Sequence of chain 1.A:
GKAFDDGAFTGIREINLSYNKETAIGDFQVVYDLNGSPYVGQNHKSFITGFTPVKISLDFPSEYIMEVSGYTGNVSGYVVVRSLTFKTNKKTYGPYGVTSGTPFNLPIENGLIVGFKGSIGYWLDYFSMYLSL

A small-molecule ligand and the protein it binds are described below.
Small molecule (SMILES): O=[N+]([O-])c1ccccc1

Binding-site contacts:
Ligand atom C1 contacts residue TYR78 of chain 1.A at 4.4 Å (hydrophobic).
Ligand atom C5 contacts residue SER76 of chain 1.A at 3.8 Å.
Ligand atom C3 contacts residue GLA1 of chain 1.J at 1.4 Å.
Ligand atom C4 contacts residue GLA1 of chain 1.J at 2.5 Å.
Ligand atom N1 contacts residue TYR122 of chain 1.A at 3.9 Å.
Ligand atom C2 contacts residue TYR78 of chain 1.A at 3.9 Å (hydrophobic).
Ligand atom C4 contacts residue TYR78 of chain 1.A at 3.4 Å (hydrophobic).
Ligand atom C6 contacts residue TYR78 of chain 1.A at 4.5 Å (hydrophobic).
Ligand atom C1 contacts residue TYR122 of chain 1.A at 3.9 Å (hydrophobic).
Ligand atom C1 contacts residue GLA1 of chain 1.J at 3.7 Å.
Ligand atom C6 contacts residue SER76 of chain 1.A at 4.1 Å.
Ligand atom C4 contacts residue TRP123 of chain 1.A at 3.9 Å (hydrophobic).
Ligand atom O2 contacts residue SER76 of chain 1.A at 3.9 Å.
Ligand atom C2 contacts residue TYR122 of chain 1.A at 4.0 Å (hydrophobic).
Ligand atom C5 contacts residue GLA1 of chain 1.J at 3.8 Å.
Ligand atom C6 contacts residue GLA1 of chain 1.J at 4.2 Å.
Ligand atom O1 contacts residue TYR122 of chain 1.A at 3.6 Å.
Ligand atom C2 contacts residue GLA1 of chain 1.J at 2.4 Å.
Ligand atom C5 contacts residue TYR122 of chain 1.A at 3.3 Å (hydrophobic).
Ligand atom C4 contacts residue TYR122 of chain 1.A at 3.6 Å (hydrophobic).
Ligand atom C6 contacts residue TYR122 of chain 1.A at 3.5 Å (hydrophobic).
Ligand atom C3 contacts residue TYR122 of chain 1.A at 4.0 Å (hydrophobic).
Ligand atom C5 contacts residue TYR78 of chain 1.A at 4.0 Å (hydrophobic).
Ligand atom O1 contacts residue SER76 of chain 1.A at 3.3 Å (h-bond).
Ligand atom O1 contacts residue TRP123 of chain 1.A at 4.2 Å.
Ligand atom C5 contacts residue TRP123 of chain 1.A at 3.7 Å (hydrophobic).
Ligand atom N1 contacts residue SER76 of chain 1.A at 3.7 Å.
Ligand atom C3 contacts residue TYR78 of chain 1.A at 3.4 Å (hydrophobic).